Sequence of chain 17.F:
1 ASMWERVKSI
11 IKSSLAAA

Binding-site contacts:
Ligand atom O2' contacts residue LEU64 of chain 17.C at 3.9 Å.
Ligand atom OP1 contacts residue LYS8 of chain 17.F at 3.1 Å.
Ligand atom N3 contacts residue U1 of chain 28.G at 3.9 Å.
Ligand atom O2 contacts residue C6 of chain 28.G at 2.9 Å (h-bond).
Ligand atom C6 contacts residue U2 of chain 28.G at 3.4 Å.
Ligand atom O2 contacts residue U1 of chain 28.G at 2.9 Å (h-bond).
Ligand atom C2 contacts residue U3 of chain 28.G at 3.8 Å.
Ligand atom C2 contacts residue U2 of chain 28.G at 3.6 Å.
Ligand atom O2' contacts residue THR57 of chain 17.C at 3.2 Å.
Ligand atom C4 contacts residue U5 of chain 28.G at 3.7 Å.
Ligand atom N3 contacts residue C6 of chain 28.G at 3.2 Å (h-bond).
Ligand atom N3 contacts residue U5 of chain 28.G at 3.6 Å.
Ligand atom OP1 contacts residue LYS68 of chain 17.C at 3.2 Å (salt-bridge).
Ligand atom N3 contacts residue U2 of chain 28.G at 3.6 Å.
Ligand atom O4 contacts residue A4 of chain 28.G at 2.6 Å (h-bond).
Ligand atom OP2 contacts residue LYS8 of chain 17.F at 3.8 Å.
Ligand atom OP1 contacts residue PHE76 of chain 17.C at 3.7 Å.
Ligand atom N3 contacts residue U1 of chain 28.G at 3.8 Å.
Ligand atom N1 contacts residue U5 of chain 28.G at 3.7 Å.
Ligand atom C6 contacts residue U5 of chain 28.G at 3.6 Å.
Ligand atom C2 contacts residue C6 of chain 28.G at 3.4 Å.
Ligand atom C5 contacts residue A4 of chain 28.G at 2.8 Å.
Ligand atom N3 contacts residue GLN61 of chain 17.C at 3.6 Å.
Ligand atom C2 contacts residue A4 of chain 28.G at 3.9 Å.
Ligand atom OP1 contacts residue LYS12 of chain 17.F at 3.9 Å.
Ligand atom O2 contacts residue GLN61 of chain 17.C at 3.9 Å.
Ligand atom O4 contacts residue U1 of chain 28.G at 2.8 Å (h-bond).
Ligand atom C6 contacts residue A4 of chain 28.G at 3.7 Å.
Ligand atom C4 contacts residue A4 of chain 28.G at 3.2 Å.
Ligand atom N1 contacts residue U3 of chain 28.G at 3.8 Å.
Ligand atom C4 contacts residue U1 of chain 28.G at 3.7 Å.
Ligand atom O2 contacts residue U2 of chain 28.G at 3.6 Å.
Ligand atom N1 contacts residue U2 of chain 28.G at 2.8 Å.
Ligand atom C2 contacts residue GLN61 of chain 17.C at 3.9 Å.
Ligand atom OP1 contacts residue LEU56 of chain 17.C at 2.8 Å.
Ligand atom C2 contacts residue U1 of chain 28.G at 3.9 Å.
Ligand atom O4 contacts residue U5 of chain 28.G at 2.8 Å (h-bond).
Ligand atom C5 contacts residue U5 of chain 28.G at 3.9 Å.
Ligand atom N6 contacts residue U2 of chain 28.G at 2.6 Å (h-bond).
Ligand atom N3 contacts residue A4 of chain 28.G at 3.8 Å.

A protein and the small-molecule ligand that binds it are described below.
Small molecule (SMILES): Nc1ccn([C@@H]2O[C@H](CO[P](=O)(O)O[C@H]3[C@@H](O)[C@H](n4ccc(=O)[nH]c4=O)O[C@@H]3CO[P](=O)(O)O[C@H]3[C@@H](O)[C@H](n4cnc5c(N)ncnc54)O[C@@H]3CO)[C@@H](O[P](=O)(O)OC[C@H]3O[C@@H](n4ccc(=O)[nH]c4=O)[C@H](O)[C@@H]3O)[C@H]2O)c(=O)n1.O=c1ccn([C@@H]2O[C@H](CO[P](=O)(O)O[C@H]3[C@@H](O)[C@H](n4ccc(=O)[nH]c4=O)O[C@@H]3CO[P](=O)(O)O[C@H]3[C@@H](O)[C@H](n4ccc(=O)[nH]c4=O)O[C@@H]3CO)[C@@H](O)[C@H]2O)c(=O)[nH]1

Sequence of chain 17.C:
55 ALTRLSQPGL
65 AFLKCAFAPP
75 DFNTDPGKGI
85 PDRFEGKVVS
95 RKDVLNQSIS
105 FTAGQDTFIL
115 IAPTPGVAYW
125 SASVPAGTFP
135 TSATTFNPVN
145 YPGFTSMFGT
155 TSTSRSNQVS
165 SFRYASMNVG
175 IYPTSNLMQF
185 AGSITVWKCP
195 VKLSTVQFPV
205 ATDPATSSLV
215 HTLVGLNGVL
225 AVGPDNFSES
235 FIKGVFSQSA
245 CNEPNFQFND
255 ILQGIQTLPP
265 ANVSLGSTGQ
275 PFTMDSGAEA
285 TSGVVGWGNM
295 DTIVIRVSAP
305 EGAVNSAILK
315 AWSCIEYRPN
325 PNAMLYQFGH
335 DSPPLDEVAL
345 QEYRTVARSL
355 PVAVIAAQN

Sequence of chain 28.C:
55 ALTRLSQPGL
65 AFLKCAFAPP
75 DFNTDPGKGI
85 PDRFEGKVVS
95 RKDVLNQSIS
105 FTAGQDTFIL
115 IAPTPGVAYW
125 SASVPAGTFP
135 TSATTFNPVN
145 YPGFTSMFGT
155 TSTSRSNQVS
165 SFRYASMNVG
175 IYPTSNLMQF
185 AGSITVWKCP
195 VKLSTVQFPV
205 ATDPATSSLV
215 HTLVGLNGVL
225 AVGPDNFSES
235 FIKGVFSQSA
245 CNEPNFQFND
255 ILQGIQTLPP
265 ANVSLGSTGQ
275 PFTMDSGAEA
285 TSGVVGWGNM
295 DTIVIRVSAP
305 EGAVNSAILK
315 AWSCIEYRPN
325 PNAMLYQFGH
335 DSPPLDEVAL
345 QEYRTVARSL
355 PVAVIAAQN